The small molecule below binds the protein below.
Small molecule (SMILES): Nc1ncnc2c1ncn2[C@@H]1O[C@H](CO[P](=O)(O)OP(=O)(O)O)[C@@H](O)[C@H]1OP(=O)(O)O

Binding-site contacts:
Ligand atom O2A contacts residue PO41 of chain 2.H at 3.5 Å (h-bond).
Ligand atom C2 contacts residue SER35 of chain 2.A at 3.6 Å.
Ligand atom O2B contacts residue THR140 of chain 2.A at 2.7 Å (h-bond).
Ligand atom O4' contacts residue VAL186 of chain 2.A at 3.5 Å.
Ligand atom C2 contacts residue THR181 of chain 2.A at 3.3 Å.
Ligand atom N3 contacts residue PO41 of chain 2.P at 2.3 Å (h-bond).
Ligand atom N7 contacts residue THR140 of chain 2.A at 3.4 Å.
Ligand atom N6 contacts residue LEU178 of chain 2.A at 3.1 Å (h-bond).
Ligand atom O1B contacts residue PO41 of chain 2.H at 1.9 Å (h-bond).
Ligand atom O3A contacts residue PO41 of chain 2.H at 2.2 Å (h-bond).
Ligand atom C8 contacts residue THR140 of chain 2.A at 3.4 Å.
Ligand atom O1B contacts residue SER93 of chain 2.A at 3.4 Å (h-bond).
Ligand atom O2P contacts residue SER33 of chain 2.A at 3.0 Å.
Ligand atom C4 contacts residue PO41 of chain 2.P at 3.5 Å.
Ligand atom N1 contacts residue PO41 of chain 2.P at 2.3 Å (h-bond).
Ligand atom PB contacts residue PO41 of chain 2.H at 1.4 Å.
Ligand atom O2B contacts residue GLY91 of chain 2.A at 3.5 Å.
Ligand atom N6 contacts residue THR181 of chain 2.A at 2.5 Å (h-bond).
Ligand atom N6 contacts residue SER139 of chain 2.A at 3.5 Å (h-bond).
Ligand atom O2A contacts residue GLY92 of chain 2.A at 3.6 Å (h-bond).
Ligand atom O2B contacts residue GLY92 of chain 2.A at 2.8 Å (h-bond).
Ligand atom O2B contacts residue PO41 of chain 2.H at 0.1 Å (h-bond).
Ligand atom O2P contacts residue SER35 of chain 2.A at 2.6 Å (h-bond).
Ligand atom PB contacts residue GLY92 of chain 2.A at 3.6 Å.
Ligand atom C2 contacts residue PO41 of chain 2.P at 1.4 Å.
Ligand atom O1B contacts residue GLY92 of chain 2.A at 3.2 Å (h-bond).
Ligand atom O2A contacts residue GLY91 of chain 2.A at 3.2 Å.
Ligand atom O1P contacts residue PO41 of chain 2.F at 3.6 Å (h-bond).
Ligand atom N7 contacts residue SER139 of chain 2.A at 3.3 Å (h-bond).
Ligand atom O3P contacts residue PO41 of chain 2.F at 1.8 Å (h-bond).
Ligand atom O2A contacts residue SER93 of chain 2.A at 2.8 Å (h-bond).
Ligand atom C6 contacts residue PO41 of chain 2.P at 3.5 Å.
Ligand atom O3P contacts residue ARG38 of chain 2.A at 2.9 Å (salt-bridge).
Ligand atom O3P contacts residue SER35 of chain 2.A at 3.5 Å (h-bond).
Ligand atom PA contacts residue PO41 of chain 2.H at 3.5 Å.
Ligand atom P2' contacts residue PO41 of chain 2.F at 3.1 Å.
Ligand atom O3B contacts residue PO41 of chain 2.H at 1.2 Å.
Ligand atom N6 contacts residue MET36 of chain 2.A at 3.4 Å.
Ligand atom N1 contacts residue THR181 of chain 2.A at 2.8 Å (h-bond).
Ligand atom C6 contacts residue THR181 of chain 2.A at 3.0 Å.

Sequence of chain 2.A:
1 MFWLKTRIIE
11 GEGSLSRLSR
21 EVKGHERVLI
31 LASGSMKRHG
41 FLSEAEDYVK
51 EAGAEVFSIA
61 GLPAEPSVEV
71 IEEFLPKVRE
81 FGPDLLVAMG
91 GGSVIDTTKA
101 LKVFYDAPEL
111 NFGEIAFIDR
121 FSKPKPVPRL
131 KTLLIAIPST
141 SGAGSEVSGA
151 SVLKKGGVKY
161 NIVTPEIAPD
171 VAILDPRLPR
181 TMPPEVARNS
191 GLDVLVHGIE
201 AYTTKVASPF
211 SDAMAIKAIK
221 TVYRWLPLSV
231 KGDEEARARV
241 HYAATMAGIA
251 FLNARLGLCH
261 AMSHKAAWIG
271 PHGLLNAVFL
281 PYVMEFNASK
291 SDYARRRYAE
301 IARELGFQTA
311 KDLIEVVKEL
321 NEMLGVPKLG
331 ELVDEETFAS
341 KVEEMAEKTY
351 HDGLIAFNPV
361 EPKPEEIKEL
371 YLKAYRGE